This small molecule binds to this protein.
Small molecule (SMILES): Cc1cc(CCCCCOc2c(Cl)cc(C3=NCCO3)cc2Cl)on1

Binding-site contacts:
Ligand atom C31 contacts residue MET195 of chain 2.A at 3.5 Å (hydrophobic).
Ligand atom C5A contacts residue MET146 of chain 2.A at 3.7 Å (hydrophobic).
Ligand atom CL2 contacts residue TYR147 of chain 2.A at 3.4 Å.
Ligand atom C31 contacts residue GLN104 of chain 2.A at 3.6 Å.
Ligand atom O1B contacts residue ILE125 of chain 2.A at 3.5 Å.
Ligand atom C5A contacts residue TYR147 of chain 2.A at 4.1 Å (hydrophobic).
Ligand atom C1B contacts residue ILE125 of chain 2.A at 3.1 Å (hydrophobic).
Ligand atom C5A contacts residue TYR145 of chain 2.A at 3.8 Å (hydrophobic).
Ligand atom C2A contacts residue PHE182 of chain 2.A at 4.2 Å (hydrophobic).
Ligand atom C6B contacts residue ILE125 of chain 2.A at 3.6 Å (hydrophobic).
Ligand atom O1A contacts residue ILE220 of chain 2.A at 3.6 Å.
Ligand atom CL2 contacts residue ILE184 of chain 2.A at 3.9 Å.
Ligand atom C5A contacts residue ILE220 of chain 2.A at 3.9 Å (hydrophobic).
Ligand atom C2B contacts residue ILE125 of chain 2.A at 3.1 Å (hydrophobic).
Ligand atom N2 contacts residue ASN215 of chain 2.A at 3.7 Å.
Ligand atom C4C contacts residue MET217 of chain 2.A at 4.2 Å (hydrophobic).
Ligand atom CL1 contacts residue ILE239 of chain 2.A at 3.8 Å.
Ligand atom O1 contacts residue MET217 of chain 2.A at 4.2 Å.
Ligand atom C5B contacts residue TYR147 of chain 2.A at 3.9 Å (hydrophobic).
Ligand atom C1C contacts residue LEU103 of chain 2.A at 4.1 Å (hydrophobic).
Ligand atom O1A contacts residue TYR147 of chain 2.A at 4.0 Å.
Ligand atom C4A contacts residue TYR145 of chain 2.A at 3.3 Å (hydrophobic).
Ligand atom N3A contacts residue PHE182 of chain 2.A at 4.0 Å.
Ligand atom C4A contacts residue ILE220 of chain 2.A at 4.1 Å (hydrophobic).
Ligand atom C4B contacts residue ILE125 of chain 2.A at 3.9 Å (hydrophobic).
Ligand atom N3A contacts residue LEU127 of chain 2.A at 4.1 Å.
Ligand atom C2C contacts residue MET217 of chain 2.A at 3.7 Å (hydrophobic).
Ligand atom CL2 contacts residue LEU187 of chain 2.A at 3.9 Å.
Ligand atom N2 contacts residue THR102 of chain 2.A at 4.2 Å.
Ligand atom C4A contacts residue LEU127 of chain 2.A at 4.0 Å (hydrophobic).
Ligand atom C5 contacts residue LEU103 of chain 2.A at 3.8 Å (hydrophobic).
Ligand atom C4 contacts residue LEU103 of chain 2.A at 3.4 Å (hydrophobic).
Ligand atom C4B contacts residue ILE220 of chain 2.A at 4.0 Å (hydrophobic).
Ligand atom C3B contacts residue ILE125 of chain 2.A at 3.5 Å (hydrophobic).
Ligand atom C2A contacts residue ILE220 of chain 2.A at 3.8 Å (hydrophobic).
Ligand atom C5B contacts residue ILE125 of chain 2.A at 3.9 Å (hydrophobic).
Ligand atom C6B contacts residue ILE184 of chain 2.A at 4.1 Å (hydrophobic).
Ligand atom C3 contacts residue LEU103 of chain 2.A at 4.1 Å (hydrophobic).
Ligand atom CL1 contacts residue ILE125 of chain 2.A at 3.5 Å.
Ligand atom C3B contacts residue ILE220 of chain 2.A at 4.2 Å (hydrophobic).

Sequence of chain 2.A:
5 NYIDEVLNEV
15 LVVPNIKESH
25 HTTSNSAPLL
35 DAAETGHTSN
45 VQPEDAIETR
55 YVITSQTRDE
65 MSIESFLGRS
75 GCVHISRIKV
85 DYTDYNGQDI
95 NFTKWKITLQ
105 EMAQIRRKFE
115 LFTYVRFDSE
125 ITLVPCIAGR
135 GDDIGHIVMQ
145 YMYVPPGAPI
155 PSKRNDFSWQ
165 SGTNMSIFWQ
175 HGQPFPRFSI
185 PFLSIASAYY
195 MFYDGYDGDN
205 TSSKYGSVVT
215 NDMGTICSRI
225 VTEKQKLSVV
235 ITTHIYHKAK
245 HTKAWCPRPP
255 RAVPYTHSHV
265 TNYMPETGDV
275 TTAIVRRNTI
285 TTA